Binding-site contacts:
Ligand atom C6 contacts residue TYR87 of chain 2.B at 3.6 Å (hydrophobic).
Ligand atom N9 contacts residue TRP258 of chain 2.B at 3.6 Å.
Ligand atom C7 contacts residue TYR87 of chain 2.B at 3.8 Å (hydrophobic).
Ligand atom C8 contacts residue TYR87 of chain 2.B at 4.1 Å (hydrophobic).
Ligand atom C10 contacts residue LEU77 of chain 2.B at 3.4 Å (hydrophobic).
Ligand atom N1 contacts residue ASP181 of chain 2.B at 4.2 Å.
Ligand atom C3 contacts residue LEU182 of chain 2.B at 3.8 Å (hydrophobic).
Ligand atom C2 contacts residue GLY110 of chain 2.B at 3.5 Å.
Ligand atom C4 contacts residue ASP181 of chain 2.B at 4.3 Å.
Ligand atom C2 contacts residue GLN78 of chain 2.B at 4.0 Å.
Ligand atom N5 contacts residue LEU182 of chain 2.B at 3.5 Å (h-bond).
Ligand atom C3 contacts residue ALA183 of chain 2.B at 4.2 Å (hydrophobic).
Ligand atom N5 contacts residue GLN78 of chain 2.B at 4.1 Å.
Ligand atom C11 contacts residue LEU77 of chain 2.B at 3.3 Å (hydrophobic).
Ligand atom C8 contacts residue TYR254 of chain 2.B at 3.6 Å (hydrophobic).
Ligand atom C4 contacts residue GLN78 of chain 2.B at 3.1 Å.
Ligand atom C12 contacts residue LEU77 of chain 2.B at 3.7 Å (hydrophobic).
Ligand atom C7 contacts residue GLN217 of chain 2.B at 3.8 Å.
Ligand atom C12 contacts residue TYR254 of chain 2.B at 3.8 Å (hydrophobic).
Ligand atom C10 contacts residue TRP258 of chain 2.B at 4.0 Å (hydrophobic).
Ligand atom C7 contacts residue TRP258 of chain 2.B at 4.0 Å (hydrophobic).
Ligand atom N5 contacts residue TYR87 of chain 2.B at 3.9 Å.
Ligand atom C2 contacts residue ASP181 of chain 2.B at 3.5 Å.
Ligand atom N9 contacts residue TYR254 of chain 2.B at 4.1 Å.
Ligand atom N1 contacts residue GLN78 of chain 2.B at 4.0 Å.
Ligand atom N1 contacts residue ALA183 of chain 2.B at 4.3 Å.
Ligand atom N9 contacts residue LEU77 of chain 2.B at 4.1 Å.
Ligand atom C11 contacts residue TRP258 of chain 2.B at 3.7 Å (hydrophobic).
Ligand atom C4 contacts residue LEU182 of chain 2.B at 4.0 Å (hydrophobic).
Ligand atom N5 contacts residue ASP181 of chain 2.B at 3.9 Å.
Ligand atom C12 contacts residue TRP258 of chain 2.B at 4.1 Å (hydrophobic).
Ligand atom C8 contacts residue TRP258 of chain 2.B at 3.6 Å (hydrophobic).
Ligand atom C10 contacts residue TYR254 of chain 2.B at 3.5 Å (hydrophobic).
Ligand atom C6 contacts residue GLN78 of chain 2.B at 4.2 Å.
Ligand atom C4 contacts residue ALA183 of chain 2.B at 4.2 Å (hydrophobic).
Ligand atom N14 contacts residue GLU33 of chain 2.B at 3.6 Å.
Ligand atom C3 contacts residue ASP181 of chain 2.B at 2.9 Å.
Ligand atom C13 contacts residue GLU33 of chain 2.B at 3.5 Å.
Ligand atom C13 contacts residue LEU77 of chain 2.B at 4.2 Å (hydrophobic).
Ligand atom C3 contacts residue GLN78 of chain 2.B at 4.1 Å.

Sequence of chain 2.B:
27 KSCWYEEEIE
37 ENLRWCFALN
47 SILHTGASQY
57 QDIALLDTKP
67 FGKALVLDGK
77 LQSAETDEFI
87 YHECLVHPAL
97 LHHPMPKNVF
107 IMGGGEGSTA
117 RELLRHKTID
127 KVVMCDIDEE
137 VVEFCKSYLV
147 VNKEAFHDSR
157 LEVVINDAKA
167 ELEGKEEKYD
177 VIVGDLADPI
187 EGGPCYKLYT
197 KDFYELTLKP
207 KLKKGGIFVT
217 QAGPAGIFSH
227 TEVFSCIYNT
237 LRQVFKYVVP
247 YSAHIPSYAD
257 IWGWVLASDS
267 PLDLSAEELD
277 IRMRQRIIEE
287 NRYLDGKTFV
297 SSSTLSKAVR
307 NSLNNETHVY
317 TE

This small molecule binds to this protein.
Small molecule (SMILES): NCCCCNCCCNCCCN